Binding-site contacts:
Ligand atom CB contacts residue GLU133 of chain 1.C at 3.6 Å.
Ligand atom C15 contacts residue GLY94 of chain 1.C at 3.4 Å.
Ligand atom OE1 contacts residue GLY93 of chain 1.C at 2.8 Å (h-bond).
Ligand atom CG contacts residue SER189 of chain 1.C at 3.4 Å.
Ligand atom CT contacts residue GLU133 of chain 1.C at 3.4 Å.
Ligand atom NA4 contacts residue PHE41 of chain 1.C at 3.3 Å.
Ligand atom O1 contacts residue TRP192 of chain 1.C at 3.1 Å (h-bond).
Ligand atom N5 contacts residue PHE41 of chain 1.C at 3.1 Å.
Ligand atom C7 contacts residue GLY94 of chain 1.C at 3.4 Å.
Ligand atom OE1 contacts residue LEU130 of chain 1.C at 3.2 Å (h-bond).
Ligand atom CB contacts residue LEU130 of chain 1.C at 3.6 Å (hydrophobic).
Ligand atom NA2 contacts residue PHE41 of chain 1.C at 3.3 Å.
Ligand atom C7 contacts residue PHE41 of chain 1.C at 3.2 Å (hydrophobic).
Ligand atom C11 contacts residue GLY94 of chain 1.C at 3.6 Å.
Ligand atom CB contacts residue GLY93 of chain 1.C at 3.5 Å.
Ligand atom C16 contacts residue GLY94 of chain 1.C at 3.2 Å.
Ligand atom OE1 contacts residue GLY92 of chain 1.C at 3.2 Å.
Ligand atom N3 contacts residue PHE41 of chain 1.C at 2.9 Å.
Ligand atom N1 contacts residue PHE41 of chain 1.C at 2.7 Å.
Ligand atom C16 contacts residue GLY93 of chain 1.C at 3.6 Å.
Ligand atom C4 contacts residue PHE41 of chain 1.C at 2.9 Å (hydrophobic).
Ligand atom CA contacts residue GLU133 of chain 1.C at 3.6 Å.
Ligand atom O1 contacts residue GLU133 of chain 1.C at 2.5 Å (salt-bridge).
Ligand atom C6 contacts residue PHE41 of chain 1.C at 3.2 Å (hydrophobic).
Ligand atom N contacts residue GLY93 of chain 1.C at 3.2 Å (h-bond).
Ligand atom OE2 contacts residue HIS239 of chain 1.C at 3.5 Å (h-bond).
Ligand atom N8 contacts residue GLY94 of chain 1.C at 3.3 Å (h-bond).
Ligand atom N8 contacts residue PHE41 of chain 1.C at 2.8 Å.
Ligand atom O contacts residue TRP192 of chain 1.C at 3.5 Å.
Ligand atom OE1 contacts residue ALA129 of chain 1.C at 3.2 Å.
Ligand atom C2 contacts residue PHE41 of chain 1.C at 2.8 Å (hydrophobic).
Ligand atom O1 contacts residue GLN191 of chain 1.C at 3.3 Å (h-bond).
Ligand atom C8A contacts residue PHE41 of chain 1.C at 2.8 Å (hydrophobic).
Ligand atom C4A contacts residue PHE41 of chain 1.C at 2.8 Å (hydrophobic).
Ligand atom OE2 contacts residue SER189 of chain 1.C at 3.2 Å (h-bond).
Ligand atom O2 contacts residue GLN191 of chain 1.C at 2.8 Å (h-bond).
Ligand atom CD contacts residue GLY93 of chain 1.C at 3.6 Å.
Ligand atom CT contacts residue GLN191 of chain 1.C at 3.4 Å.
Ligand atom O1 contacts residue HIS190 of chain 1.C at 3.2 Å.
Ligand atom O2 contacts residue HIS190 of chain 1.C at 3.4 Å.

Sequence of chain 1.C:
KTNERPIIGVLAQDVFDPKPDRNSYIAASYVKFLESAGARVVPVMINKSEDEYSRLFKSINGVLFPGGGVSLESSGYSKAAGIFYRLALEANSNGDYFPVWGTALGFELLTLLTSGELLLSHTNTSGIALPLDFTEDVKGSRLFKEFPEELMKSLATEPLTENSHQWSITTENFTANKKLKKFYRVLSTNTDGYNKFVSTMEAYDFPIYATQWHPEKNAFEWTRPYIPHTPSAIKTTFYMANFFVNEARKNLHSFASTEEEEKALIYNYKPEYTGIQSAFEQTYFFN

The small molecule below binds the protein below.
Small molecule (SMILES): CN(Cc1cnc2nc(N)nc(N)c2n1)c1ccc(C(=O)N[C@@H](CCC(=O)O)C(=O)O)cc1